Sequence of chain 1.C:
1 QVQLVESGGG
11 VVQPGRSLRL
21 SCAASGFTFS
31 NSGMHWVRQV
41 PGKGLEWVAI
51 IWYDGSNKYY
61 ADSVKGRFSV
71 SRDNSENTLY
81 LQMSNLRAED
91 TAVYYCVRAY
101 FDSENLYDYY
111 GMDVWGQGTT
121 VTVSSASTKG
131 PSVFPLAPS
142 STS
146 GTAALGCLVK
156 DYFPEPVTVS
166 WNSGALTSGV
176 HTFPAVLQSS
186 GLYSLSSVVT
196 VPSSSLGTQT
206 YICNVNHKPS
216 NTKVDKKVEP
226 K

Binding-site contacts:
Ligand atom O contacts residue TRP52 of chain 1.C at 3.5 Å.
Ligand atom O contacts residue GLY33 of chain 1.C at 3.2 Å (h-bond).
Ligand atom ND2 contacts residue ASN105 of chain 1.C at 3.5 Å (h-bond).
Ligand atom OD1 contacts residue TYR94 of chain 1.D at 2.8 Å (h-bond).
Ligand atom N contacts residue TYR53 of chain 1.C at 3.6 Å.
Ligand atom OD1 contacts residue ASN93 of chain 1.D at 3.5 Å.
Ligand atom O contacts residue TYR59 of chain 1.C at 2.6 Å (h-bond).
Ligand atom CG contacts residue TYR92 of chain 1.D at 3.3 Å (hydrophobic).
Ligand atom CG1 contacts residue ASN31 of chain 1.C at 3.2 Å.
Ligand atom CG contacts residue TYR94 of chain 1.D at 3.5 Å (hydrophobic).
Ligand atom O contacts residue TRP52 of chain 1.C at 3.6 Å.
Ligand atom CG1 contacts residue TYR53 of chain 1.C at 3.4 Å (hydrophobic).
Ligand atom ND2 contacts residue TYR94 of chain 1.D at 2.9 Å (h-bond).
Ligand atom O contacts residue TYR53 of chain 1.C at 3.4 Å.
Ligand atom OD1 contacts residue TYR92 of chain 1.D at 3.4 Å (h-bond).
Ligand atom ND2 contacts residue TYR91 of chain 1.D at 3.0 Å (h-bond).
Ligand atom CB contacts residue TYR110 of chain 1.C at 3.5 Å (hydrophobic).
Ligand atom O contacts residue TYR53 of chain 1.C at 2.9 Å (h-bond).
Ligand atom CG contacts residue ALA99 of chain 1.C at 3.6 Å (hydrophobic).
Ligand atom C contacts residue ASN31 of chain 1.C at 3.5 Å.
Ligand atom CB contacts residue TYR109 of chain 1.C at 3.7 Å (hydrophobic).
Ligand atom ND2 contacts residue TYR110 of chain 1.C at 3.6 Å.
Ligand atom O contacts residue TRP95 of chain 1.D at 3.2 Å.
Ligand atom CG contacts residue ASN57 of chain 1.C at 3.5 Å.
Ligand atom ND2 contacts residue TYR92 of chain 1.D at 3.6 Å.
Ligand atom CA contacts residue TYR110 of chain 1.C at 3.5 Å (hydrophobic).
Ligand atom O contacts residue TYR110 of chain 1.C at 2.9 Å (h-bond).
Ligand atom ND2 contacts residue TRP95 of chain 1.D at 3.6 Å.
Ligand atom ND2 contacts residue TYR100 of chain 1.C at 2.9 Å (h-bond).
Ligand atom N contacts residue TYR110 of chain 1.C at 3.6 Å.
Ligand atom CA contacts residue ASN31 of chain 1.C at 3.2 Å.
Ligand atom OD1 contacts residue GLY33 of chain 1.C at 2.9 Å (h-bond).
Ligand atom C contacts residue TYR53 of chain 1.C at 3.3 Å (hydrophobic).
Ligand atom CA contacts residue TRP52 of chain 1.C at 3.6 Å (hydrophobic).
Ligand atom OD1 contacts residue SER32 of chain 1.C at 3.5 Å.
Ligand atom O contacts residue TYR109 of chain 1.C at 3.3 Å.
Ligand atom O contacts residue TRP52 of chain 1.C at 3.6 Å (h-bond).
Ligand atom N contacts residue ASN31 of chain 1.C at 2.9 Å (h-bond).
Ligand atom CB contacts residue ASN31 of chain 1.C at 3.2 Å.
Ligand atom CG2 contacts residue ASN31 of chain 1.C at 3.5 Å.

This protein binds this small molecule.
Small molecule (SMILES): CC(C)[C@@H](C=O)NC(=O)[C@H](CC(N)=O)NC(=O)[C@@H]1CCCN1C(=O)[C@H](CC(N)=O)NC(=O)[C@H](C)NC(=O)[C@H](CC(N)=O)NC(=O)[C@@H]1CCCN1C(=O)[C@H](CC(=O)O)NC(=O)[C@@H]1CCCN1

Sequence of chain 1.D:
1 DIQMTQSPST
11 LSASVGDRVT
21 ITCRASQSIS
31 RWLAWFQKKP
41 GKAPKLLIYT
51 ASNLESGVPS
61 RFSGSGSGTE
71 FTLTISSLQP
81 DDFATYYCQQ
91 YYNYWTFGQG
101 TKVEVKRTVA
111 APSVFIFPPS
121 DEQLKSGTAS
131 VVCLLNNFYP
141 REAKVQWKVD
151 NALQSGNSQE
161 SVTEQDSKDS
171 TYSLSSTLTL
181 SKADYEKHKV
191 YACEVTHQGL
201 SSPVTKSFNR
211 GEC